Sequence of chain 1.C:
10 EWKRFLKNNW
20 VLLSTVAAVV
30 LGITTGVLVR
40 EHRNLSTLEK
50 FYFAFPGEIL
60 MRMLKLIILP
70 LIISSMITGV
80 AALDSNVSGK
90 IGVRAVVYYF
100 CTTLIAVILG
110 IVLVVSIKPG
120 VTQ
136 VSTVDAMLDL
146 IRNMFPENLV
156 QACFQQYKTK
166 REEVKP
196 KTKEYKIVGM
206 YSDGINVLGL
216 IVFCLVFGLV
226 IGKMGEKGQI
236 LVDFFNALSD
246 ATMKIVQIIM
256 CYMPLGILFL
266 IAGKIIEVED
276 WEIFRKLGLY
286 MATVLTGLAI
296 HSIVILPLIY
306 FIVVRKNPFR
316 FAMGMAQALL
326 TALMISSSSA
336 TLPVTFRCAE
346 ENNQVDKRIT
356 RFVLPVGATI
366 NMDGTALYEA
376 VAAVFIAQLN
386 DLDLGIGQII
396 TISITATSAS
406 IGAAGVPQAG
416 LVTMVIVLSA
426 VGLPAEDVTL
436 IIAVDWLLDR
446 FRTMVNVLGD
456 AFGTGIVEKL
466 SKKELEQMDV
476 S

A small-molecule ligand and the protein it binds are described below.
Small molecule (SMILES): N[C@H](C(=O)O)[C@H](OCc1cccc(NC(=O)c2ccc(C(F)(F)F)cc2)c1)C(=O)O

Binding-site contacts:
Ligand atom C12 contacts residue GLY407 of chain 1.C at 3.4 Å.
Ligand atom O3 contacts residue ARG447 of chain 1.C at 3.4 Å (salt-bridge).
Ligand atom O5 contacts residue VAL411 of chain 1.C at 3.2 Å (h-bond).
Ligand atom F contacts residue SER74 of chain 1.C at 3.4 Å.
Ligand atom N1 contacts residue ASP444 of chain 1.C at 3.4 Å (salt-bridge).
Ligand atom O2 contacts residue ASP444 of chain 1.C at 3.8 Å.
Ligand atom N1 contacts residue SER331 of chain 1.C at 3.6 Å.
Ligand atom F2 contacts residue ILE421 of chain 1.C at 3.2 Å.
Ligand atom O contacts residue SER333 of chain 1.C at 2.6 Å (h-bond).
Ligand atom C14 contacts residue THR418 of chain 1.C at 3.5 Å.
Ligand atom O1 contacts residue SER333 of chain 1.C at 3.4 Å (h-bond).
Ligand atom C14 contacts residue ALA404 of chain 1.C at 3.2 Å (hydrophobic).
Ligand atom C contacts residue ASN451 of chain 1.C at 3.5 Å.
Ligand atom C8 contacts residue ALA414 of chain 1.C at 3.8 Å (hydrophobic).
Ligand atom O2 contacts residue THR370 of chain 1.C at 2.7 Å (h-bond).
Ligand atom C3 contacts residue ASP444 of chain 1.C at 3.4 Å.
Ligand atom C16 contacts residue VAL411 of chain 1.C at 3.2 Å (hydrophobic).
Ligand atom C3 contacts residue THR370 of chain 1.C at 3.5 Å.
Ligand atom C1 contacts residue THR448 of chain 1.C at 3.3 Å.
Ligand atom C10 contacts residue GLY407 of chain 1.C at 3.4 Å.
Ligand atom O2 contacts residue ARG447 of chain 1.C at 2.4 Å (salt-bridge).
Ligand atom N1 contacts residue THR448 of chain 1.C at 3.2 Å (h-bond).
Ligand atom O5 contacts residue ALA414 of chain 1.C at 3.4 Å.
Ligand atom C11 contacts residue GLY407 of chain 1.C at 3.2 Å.
Ligand atom C3 contacts residue ARG447 of chain 1.C at 3.2 Å.
Ligand atom F contacts residue LEU70 of chain 1.C at 3.7 Å.
Ligand atom C15 contacts residue THR418 of chain 1.C at 3.4 Å.
Ligand atom C7 contacts residue VAL411 of chain 1.C at 3.7 Å (hydrophobic).
Ligand atom C15 contacts residue ALA404 of chain 1.C at 3.7 Å (hydrophobic).
Ligand atom O contacts residue SER332 of chain 1.C at 3.4 Å.
Ligand atom F2 contacts residue ILE71 of chain 1.C at 3.6 Å.
Ligand atom O1 contacts residue ASN451 of chain 1.C at 2.5 Å (h-bond).
Ligand atom C15 contacts residue GLY407 of chain 1.C at 3.8 Å.
Ligand atom O3 contacts residue ASP444 of chain 1.C at 2.8 Å (salt-bridge).
Ligand atom C contacts residue SER333 of chain 1.C at 3.6 Å.
Ligand atom C17 contacts residue VAL411 of chain 1.C at 3.6 Å (hydrophobic).
Ligand atom C14 contacts residue GLY407 of chain 1.C at 3.6 Å.
Ligand atom C2 contacts residue THR370 of chain 1.C at 3.5 Å.
Ligand atom C9 contacts residue GLY407 of chain 1.C at 3.6 Å.
Ligand atom F1 contacts residue ALA404 of chain 1.C at 3.6 Å.